The protein below binds the small molecule below.
Small molecule (SMILES): CC(=O)N[C@@H]1[C@@H](O)[C@H](O)[C@@H](CO)O[C@H]1O

Binding-site contacts:
Ligand atom C2 contacts residue ASN71 of chain 1.A at 2.3 Å.
Ligand atom C2 contacts residue LYS374 of chain 1.A at 3.0 Å.
Ligand atom C3 contacts residue LYS374 of chain 1.A at 3.6 Å.
Ligand atom C8 contacts residue LYS374 of chain 1.A at 3.6 Å.
Ligand atom C3 contacts residue ASN71 of chain 1.A at 3.7 Å.
Ligand atom O4 contacts residue LYS374 of chain 1.A at 4.4 Å.
Ligand atom C7 contacts residue LYS374 of chain 1.A at 4.5 Å.
Ligand atom C5 contacts residue LYS374 of chain 1.A at 3.3 Å.
Ligand atom N2 contacts residue LYS374 of chain 1.A at 4.2 Å.
Ligand atom C1 contacts residue ASN71 of chain 1.A at 1.4 Å.
Ligand atom O7 contacts residue ASN71 of chain 1.A at 4.1 Å.
Ligand atom C4 contacts residue ASN71 of chain 1.A at 4.1 Å.
Ligand atom O5 contacts residue LYS374 of chain 1.A at 2.7 Å (salt-bridge).
Ligand atom C5 contacts residue ASN71 of chain 1.A at 3.7 Å.
Ligand atom C4 contacts residue LYS374 of chain 1.A at 3.2 Å.
Ligand atom N2 contacts residue ASN71 of chain 1.A at 2.8 Å (h-bond).
Ligand atom O3 contacts residue LYS374 of chain 1.A at 4.1 Å.
Ligand atom C7 contacts residue ASN71 of chain 1.A at 3.1 Å.
Ligand atom C1 contacts residue LYS374 of chain 1.A at 3.1 Å.
Ligand atom C8 contacts residue ASN71 of chain 1.A at 3.2 Å.
Ligand atom C6 contacts residue LYS374 of chain 1.A at 3.7 Å.
Ligand atom O5 contacts residue ASN71 of chain 1.A at 2.4 Å (h-bond).

Sequence of chain 1.A:
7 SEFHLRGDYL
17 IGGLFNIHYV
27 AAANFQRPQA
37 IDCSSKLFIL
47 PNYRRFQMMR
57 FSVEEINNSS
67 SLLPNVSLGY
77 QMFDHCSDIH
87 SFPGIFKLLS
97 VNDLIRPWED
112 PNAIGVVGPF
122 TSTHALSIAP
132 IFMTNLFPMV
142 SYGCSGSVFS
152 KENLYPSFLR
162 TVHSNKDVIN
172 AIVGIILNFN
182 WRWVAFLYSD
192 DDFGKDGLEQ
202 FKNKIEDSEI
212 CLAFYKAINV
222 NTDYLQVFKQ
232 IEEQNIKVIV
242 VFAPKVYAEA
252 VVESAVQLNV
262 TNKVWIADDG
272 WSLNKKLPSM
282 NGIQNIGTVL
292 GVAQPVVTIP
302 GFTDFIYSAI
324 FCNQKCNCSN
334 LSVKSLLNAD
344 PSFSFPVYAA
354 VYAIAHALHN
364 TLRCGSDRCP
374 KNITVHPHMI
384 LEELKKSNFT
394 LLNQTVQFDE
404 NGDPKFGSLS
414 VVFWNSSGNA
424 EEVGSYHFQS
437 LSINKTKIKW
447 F